Sequence of chain 1.A:
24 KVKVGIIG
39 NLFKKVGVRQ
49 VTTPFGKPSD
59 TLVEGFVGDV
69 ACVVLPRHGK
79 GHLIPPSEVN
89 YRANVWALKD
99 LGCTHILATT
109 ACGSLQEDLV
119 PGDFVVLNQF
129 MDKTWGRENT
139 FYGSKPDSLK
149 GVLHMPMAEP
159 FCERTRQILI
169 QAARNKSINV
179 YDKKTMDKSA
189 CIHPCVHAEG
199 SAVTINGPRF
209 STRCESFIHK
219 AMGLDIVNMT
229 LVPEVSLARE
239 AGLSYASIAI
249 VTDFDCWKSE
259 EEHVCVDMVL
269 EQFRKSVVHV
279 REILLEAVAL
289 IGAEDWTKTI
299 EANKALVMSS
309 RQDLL

Binding-site contacts:
Ligand atom N1 contacts residue PHE208 of chain 1.A at 3.7 Å.
Ligand atom C6 contacts residue ASP251 of chain 1.A at 3.9 Å.
Ligand atom C8 contacts residue THR250 of chain 1.A at 3.5 Å.
Ligand atom C6 contacts residue GLY111 of chain 1.A at 3.8 Å.
Ligand atom C6 contacts residue ASP253 of chain 1.A at 3.9 Å.
Ligand atom C6 contacts residue VAL225 of chain 1.A at 3.9 Å (hydrophobic).
Ligand atom C2 contacts residue ASN226 of chain 1.A at 4.0 Å.
Ligand atom N3 contacts residue MET227 of chain 1.A at 3.8 Å.
Ligand atom N6 contacts residue VAL225 of chain 1.A at 3.8 Å.
Ligand atom C8 contacts residue GLY111 of chain 1.A at 3.9 Å.
Ligand atom N7 contacts residue ASP251 of chain 1.A at 2.7 Å (salt-bridge).
Ligand atom C2 contacts residue VAL225 of chain 1.A at 3.9 Å (hydrophobic).
Ligand atom N1 contacts residue VAL225 of chain 1.A at 3.6 Å.
Ligand atom N7 contacts residue CYS110 of chain 1.A at 3.3 Å.
Ligand atom N9 contacts residue ALA109 of chain 1.A at 3.7 Å.
Ligand atom N1 contacts residue ASP253 of chain 1.A at 3.9 Å.
Ligand atom N9 contacts residue CYS110 of chain 1.A at 3.7 Å.
Ligand atom C8 contacts residue CYS110 of chain 1.A at 3.4 Å (hydrophobic).
Ligand atom C5 contacts residue PHE208 of chain 1.A at 3.8 Å (hydrophobic).
Ligand atom N6 contacts residue ASP251 of chain 1.A at 2.9 Å (salt-bridge).
Ligand atom C5 contacts residue ASP251 of chain 1.A at 3.9 Å.
Ligand atom C8 contacts residue ASP251 of chain 1.A at 3.5 Å.
Ligand atom C5 contacts residue VAL225 of chain 1.A at 4.0 Å (hydrophobic).
Ligand atom C2 contacts residue MET227 of chain 1.A at 3.7 Å (hydrophobic).
Ligand atom C5 contacts residue CYS110 of chain 1.A at 3.8 Å (hydrophobic).
Ligand atom N7 contacts residue GLY111 of chain 1.A at 3.4 Å (h-bond).
Ligand atom N6 contacts residue ASP253 of chain 1.A at 2.9 Å (salt-bridge).
Ligand atom C5 contacts residue GLY111 of chain 1.A at 3.5 Å.
Ligand atom N7 contacts residue THR250 of chain 1.A at 3.6 Å.
Ligand atom N6 contacts residue GLY111 of chain 1.A at 3.6 Å.
Ligand atom N6 contacts residue VAL262 of chain 1.A at 3.8 Å.
Ligand atom C2 contacts residue PHE208 of chain 1.A at 4.0 Å (hydrophobic).
Ligand atom C8 contacts residue ALA109 of chain 1.A at 3.8 Å (hydrophobic).
Ligand atom N3 contacts residue ASN226 of chain 1.A at 3.6 Å.
Ligand atom C4 contacts residue PHE208 of chain 1.A at 3.9 Å (hydrophobic).
Ligand atom C8 contacts residue VAL267 of chain 1.A at 3.9 Å (hydrophobic).
Ligand atom N7 contacts residue VAL267 of chain 1.A at 3.9 Å.
Ligand atom C4 contacts residue VAL225 of chain 1.A at 3.9 Å (hydrophobic).
Ligand atom N3 contacts residue VAL225 of chain 1.A at 3.9 Å.
Ligand atom C6 contacts residue PHE208 of chain 1.A at 3.8 Å (hydrophobic).

The protein below binds the small molecule below.
Small molecule (SMILES): Nc1ncnc2[nH]cnc12